Sequence of chain 1.A:
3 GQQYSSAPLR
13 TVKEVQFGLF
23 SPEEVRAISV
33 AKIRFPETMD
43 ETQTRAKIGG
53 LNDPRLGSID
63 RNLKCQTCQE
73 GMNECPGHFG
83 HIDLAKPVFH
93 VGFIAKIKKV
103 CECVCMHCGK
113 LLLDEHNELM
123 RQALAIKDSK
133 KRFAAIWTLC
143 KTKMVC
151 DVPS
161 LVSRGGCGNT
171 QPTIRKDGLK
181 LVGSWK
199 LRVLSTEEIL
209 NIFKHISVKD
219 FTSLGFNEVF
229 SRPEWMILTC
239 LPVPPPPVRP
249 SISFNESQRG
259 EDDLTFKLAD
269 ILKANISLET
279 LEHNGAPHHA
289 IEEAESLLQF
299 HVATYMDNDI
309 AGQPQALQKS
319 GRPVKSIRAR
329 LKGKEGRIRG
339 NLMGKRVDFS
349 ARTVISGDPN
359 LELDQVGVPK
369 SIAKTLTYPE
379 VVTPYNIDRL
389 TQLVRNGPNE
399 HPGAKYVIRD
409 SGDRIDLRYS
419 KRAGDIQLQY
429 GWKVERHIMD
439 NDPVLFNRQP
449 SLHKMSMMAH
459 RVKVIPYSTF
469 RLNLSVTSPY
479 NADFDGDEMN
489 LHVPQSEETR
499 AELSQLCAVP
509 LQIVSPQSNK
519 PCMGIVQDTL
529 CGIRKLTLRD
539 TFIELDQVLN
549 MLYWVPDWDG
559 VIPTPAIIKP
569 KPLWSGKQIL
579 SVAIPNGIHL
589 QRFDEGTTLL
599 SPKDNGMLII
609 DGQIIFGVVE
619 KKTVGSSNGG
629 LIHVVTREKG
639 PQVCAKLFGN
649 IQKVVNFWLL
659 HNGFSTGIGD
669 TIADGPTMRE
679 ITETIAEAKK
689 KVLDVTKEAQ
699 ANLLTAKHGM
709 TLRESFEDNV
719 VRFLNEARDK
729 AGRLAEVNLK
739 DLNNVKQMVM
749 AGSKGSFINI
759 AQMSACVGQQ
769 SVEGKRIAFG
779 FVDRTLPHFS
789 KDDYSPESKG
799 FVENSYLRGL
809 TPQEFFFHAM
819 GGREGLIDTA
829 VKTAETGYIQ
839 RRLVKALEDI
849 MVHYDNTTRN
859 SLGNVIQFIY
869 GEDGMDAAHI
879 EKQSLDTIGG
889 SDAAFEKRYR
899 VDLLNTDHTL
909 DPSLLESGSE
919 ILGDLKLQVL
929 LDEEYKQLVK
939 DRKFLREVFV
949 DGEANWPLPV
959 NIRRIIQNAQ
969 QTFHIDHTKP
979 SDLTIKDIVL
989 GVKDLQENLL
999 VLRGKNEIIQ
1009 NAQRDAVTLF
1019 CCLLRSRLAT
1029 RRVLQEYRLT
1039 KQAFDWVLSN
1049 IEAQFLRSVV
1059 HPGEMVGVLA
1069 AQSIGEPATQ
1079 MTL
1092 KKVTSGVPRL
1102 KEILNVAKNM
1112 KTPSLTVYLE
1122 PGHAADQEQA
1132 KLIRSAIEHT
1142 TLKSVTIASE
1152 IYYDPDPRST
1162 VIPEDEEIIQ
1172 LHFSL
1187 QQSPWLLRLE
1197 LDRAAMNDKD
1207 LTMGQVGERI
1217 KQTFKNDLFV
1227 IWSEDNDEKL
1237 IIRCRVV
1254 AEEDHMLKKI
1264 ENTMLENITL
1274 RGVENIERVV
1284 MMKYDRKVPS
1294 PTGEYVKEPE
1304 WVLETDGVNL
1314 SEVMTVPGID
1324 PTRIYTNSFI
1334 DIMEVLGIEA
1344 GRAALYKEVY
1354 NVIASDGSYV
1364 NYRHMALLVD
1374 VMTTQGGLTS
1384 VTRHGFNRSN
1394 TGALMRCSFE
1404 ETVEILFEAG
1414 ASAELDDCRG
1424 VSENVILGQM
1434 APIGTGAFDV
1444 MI

Binding-site contacts:
Ligand atom PG contacts residue MG1 of chain 1.Q at 3.7 Å.
Ligand atom N3 contacts residue G9 of chain 1.M at 3.8 Å.
Ligand atom O5' contacts residue MG1 of chain 1.Q at 3.3 Å.
Ligand atom C3' contacts residue ASN479 of chain 1.A at 3.6 Å.
Ligand atom PB contacts residue MG1 of chain 1.Q at 3.9 Å.
Ligand atom C6 contacts residue THR831 of chain 1.A at 3.5 Å.
Ligand atom N3 contacts residue THR831 of chain 1.A at 3.9 Å.
Ligand atom O2A contacts residue G9 of chain 1.M at 2.9 Å (h-bond).
Ligand atom O2A contacts residue MG1 of chain 1.P at 3.6 Å.
Ligand atom O2' contacts residue ARG446 of chain 1.A at 3.4 Å (salt-bridge).
Ligand atom O1A contacts residue G9 of chain 1.M at 3.0 Å.
Ligand atom C4' contacts residue ARG446 of chain 1.A at 3.5 Å.
Ligand atom O3G contacts residue MG1 of chain 1.Q at 2.5 Å.
Ligand atom C4' contacts residue MG1 of chain 1.Q at 4.0 Å.
Ligand atom O2B contacts residue TYR769 of chain 1.B at 2.9 Å (h-bond).
Ligand atom O2A contacts residue MG1 of chain 1.Q at 4.0 Å.
Ligand atom O1G contacts residue ARG1020 of chain 1.B at 2.9 Å (salt-bridge).
Ligand atom N1 contacts residue THR831 of chain 1.A at 3.1 Å (h-bond).
Ligand atom C4' contacts residue G9 of chain 1.M at 3.8 Å.
Ligand atom N7 contacts residue G9 of chain 1.M at 3.5 Å.
Ligand atom C5' contacts residue MG1 of chain 1.Q at 2.8 Å.
Ligand atom N2 contacts residue THR831 of chain 1.A at 3.7 Å.
Ligand atom C4' contacts residue ASN479 of chain 1.A at 3.9 Å.
Ligand atom N9 contacts residue G9 of chain 1.M at 3.8 Å.
Ligand atom O2' contacts residue PRO448 of chain 1.A at 3.1 Å.
Ligand atom C1' contacts residue G9 of chain 1.M at 3.9 Å.
Ligand atom O3B contacts residue MG1 of chain 1.Q at 3.6 Å.
Ligand atom O3' contacts residue ASN479 of chain 1.A at 2.3 Å (h-bond).
Ligand atom O4' contacts residue ARG446 of chain 1.A at 3.8 Å.
Ligand atom C6 contacts residue G9 of chain 1.M at 4.0 Å.
Ligand atom C2 contacts residue THR831 of chain 1.A at 3.3 Å.
Ligand atom C8 contacts residue G9 of chain 1.M at 3.6 Å.
Ligand atom C4 contacts residue G9 of chain 1.M at 3.8 Å.
Ligand atom O1G contacts residue ARG766 of chain 1.B at 3.9 Å.
Ligand atom O6 contacts residue G9 of chain 1.M at 3.9 Å.
Ligand atom O4' contacts residue G9 of chain 1.M at 3.1 Å.
Ligand atom N2 contacts residue PRO448 of chain 1.A at 4.0 Å.
Ligand atom O1B contacts residue MG1 of chain 1.Q at 3.2 Å.
Ligand atom C5 contacts residue G9 of chain 1.M at 3.6 Å.
Ligand atom PA contacts residue G9 of chain 1.M at 3.6 Å.

A protein and the small-molecule ligand that binds it are described below.
Small molecule (SMILES): Nc1nc2c(ncn2[C@@H]2O[C@H](CO[P](=O)(O)C[P](=O)(O)OP(=O)(O)O)[C@@H](O)[C@H]2O)c(=O)[nH]1

Sequence of chain 1.B:
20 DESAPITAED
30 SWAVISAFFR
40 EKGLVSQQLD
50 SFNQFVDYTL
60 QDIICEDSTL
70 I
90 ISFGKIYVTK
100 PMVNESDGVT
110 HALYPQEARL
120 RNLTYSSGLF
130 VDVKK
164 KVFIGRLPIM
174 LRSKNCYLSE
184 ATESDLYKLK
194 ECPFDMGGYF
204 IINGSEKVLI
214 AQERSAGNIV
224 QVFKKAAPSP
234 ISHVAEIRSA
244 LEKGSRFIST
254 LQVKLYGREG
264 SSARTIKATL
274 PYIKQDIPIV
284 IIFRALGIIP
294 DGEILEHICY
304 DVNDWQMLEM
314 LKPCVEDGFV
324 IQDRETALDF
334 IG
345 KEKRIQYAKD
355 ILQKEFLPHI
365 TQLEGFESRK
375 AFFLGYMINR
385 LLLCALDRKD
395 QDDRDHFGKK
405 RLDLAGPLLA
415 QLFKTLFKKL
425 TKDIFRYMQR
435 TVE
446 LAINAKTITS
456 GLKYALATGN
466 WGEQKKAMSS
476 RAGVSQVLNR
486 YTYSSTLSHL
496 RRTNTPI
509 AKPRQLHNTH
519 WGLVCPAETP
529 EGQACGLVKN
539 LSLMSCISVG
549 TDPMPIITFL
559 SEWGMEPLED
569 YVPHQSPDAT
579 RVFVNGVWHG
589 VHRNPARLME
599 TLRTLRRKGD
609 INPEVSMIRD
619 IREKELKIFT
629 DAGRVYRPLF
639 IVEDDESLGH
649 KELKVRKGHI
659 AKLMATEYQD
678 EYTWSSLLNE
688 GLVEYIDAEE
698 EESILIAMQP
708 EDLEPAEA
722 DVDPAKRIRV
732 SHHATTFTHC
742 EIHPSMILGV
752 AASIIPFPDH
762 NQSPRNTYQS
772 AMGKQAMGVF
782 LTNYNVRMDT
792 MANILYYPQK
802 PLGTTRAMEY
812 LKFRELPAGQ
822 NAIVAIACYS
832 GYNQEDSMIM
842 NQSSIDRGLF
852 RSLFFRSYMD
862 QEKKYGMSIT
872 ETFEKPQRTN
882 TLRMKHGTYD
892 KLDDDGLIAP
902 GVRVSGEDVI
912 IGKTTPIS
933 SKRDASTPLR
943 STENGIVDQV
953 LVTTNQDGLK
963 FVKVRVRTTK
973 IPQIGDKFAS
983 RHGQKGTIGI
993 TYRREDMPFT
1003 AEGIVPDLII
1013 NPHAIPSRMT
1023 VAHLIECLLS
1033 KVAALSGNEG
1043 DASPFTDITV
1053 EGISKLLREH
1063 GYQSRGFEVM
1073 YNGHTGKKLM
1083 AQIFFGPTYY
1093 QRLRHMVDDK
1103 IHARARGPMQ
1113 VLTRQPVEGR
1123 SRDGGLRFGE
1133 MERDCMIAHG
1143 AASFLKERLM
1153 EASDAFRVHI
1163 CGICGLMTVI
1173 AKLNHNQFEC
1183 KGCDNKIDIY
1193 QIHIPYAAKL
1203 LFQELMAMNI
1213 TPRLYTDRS